Binding-site contacts:
Ligand atom C2 contacts residue ASN214 of chain 1.B at 2.5 Å.
Ligand atom O4 contacts residue SER260 of chain 1.B at 4.4 Å.
Ligand atom C7 contacts residue ASN214 of chain 1.B at 3.3 Å.
Ligand atom N2 contacts residue ASN214 of chain 1.B at 2.9 Å (h-bond).
Ligand atom O7 contacts residue ASN214 of chain 1.B at 3.3 Å (h-bond).
Ligand atom C6 contacts residue ASN264 of chain 1.B at 3.6 Å.
Ligand atom C5 contacts residue PRO212 of chain 1.B at 3.7 Å (hydrophobic).
Ligand atom C1 contacts residue ASN214 of chain 1.B at 1.4 Å.
Ligand atom C4 contacts residue ASN214 of chain 1.B at 4.2 Å.
Ligand atom C1 contacts residue PRO212 of chain 1.B at 4.1 Å (hydrophobic).
Ligand atom C4 contacts residue ASN264 of chain 1.B at 3.9 Å.
Ligand atom O5 contacts residue ASN214 of chain 1.B at 2.4 Å (h-bond).
Ligand atom C5 contacts residue ASN214 of chain 1.B at 3.7 Å.
Ligand atom O4 contacts residue ASN264 of chain 1.B at 3.0 Å (h-bond).
Ligand atom C5 contacts residue ASN264 of chain 1.B at 3.6 Å.
Ligand atom O5 contacts residue PRO212 of chain 1.B at 3.6 Å.
Ligand atom C8 contacts residue ASN214 of chain 1.B at 4.0 Å.
Ligand atom C3 contacts residue ASN214 of chain 1.B at 3.8 Å.
Ligand atom C6 contacts residue PRO212 of chain 1.B at 3.8 Å (hydrophobic).

Sequence of chain 1.B:
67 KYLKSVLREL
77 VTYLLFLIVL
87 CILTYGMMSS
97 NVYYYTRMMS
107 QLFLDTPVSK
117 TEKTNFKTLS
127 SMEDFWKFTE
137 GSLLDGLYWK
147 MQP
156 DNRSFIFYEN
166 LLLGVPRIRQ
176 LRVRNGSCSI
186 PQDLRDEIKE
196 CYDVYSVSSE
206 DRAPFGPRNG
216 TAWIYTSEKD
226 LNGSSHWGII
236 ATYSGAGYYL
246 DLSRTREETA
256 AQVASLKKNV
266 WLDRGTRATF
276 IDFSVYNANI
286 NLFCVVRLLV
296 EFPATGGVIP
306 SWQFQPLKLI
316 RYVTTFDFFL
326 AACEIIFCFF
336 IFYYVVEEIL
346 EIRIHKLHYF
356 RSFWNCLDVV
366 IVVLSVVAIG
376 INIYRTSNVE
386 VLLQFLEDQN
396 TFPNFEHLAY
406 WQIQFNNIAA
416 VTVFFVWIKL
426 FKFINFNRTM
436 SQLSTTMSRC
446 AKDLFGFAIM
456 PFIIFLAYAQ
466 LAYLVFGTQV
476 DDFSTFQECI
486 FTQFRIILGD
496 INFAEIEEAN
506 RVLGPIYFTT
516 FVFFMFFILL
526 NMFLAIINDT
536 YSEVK

The small molecule below binds the protein below.
Small molecule (SMILES): CC(=O)N[C@@H]1[C@@H](O)[C@H](O)[C@@H](CO)O[C@H]1O